Binding-site contacts:
Ligand atom OP2 contacts residue ASP273 of chain 48.A at 2.4 Å.
Ligand atom C5' contacts residue ASP273 of chain 48.A at 3.8 Å.
Ligand atom O5' contacts residue ASN491 of chain 48.A at 3.5 Å (h-bond).
Ligand atom OP1 contacts residue ASP273 of chain 48.A at 3.3 Å.
Ligand atom C5' contacts residue ASN491 of chain 48.A at 4.0 Å.
Ligand atom P contacts residue PHE272 of chain 48.A at 4.3 Å.
Ligand atom OP1 contacts residue PHE272 of chain 48.A at 3.4 Å.
Ligand atom P contacts residue TYR271 of chain 48.A at 4.5 Å.
Ligand atom P contacts residue ASN491 of chain 48.A at 3.0 Å.
Ligand atom O5' contacts residue ASP273 of chain 48.A at 4.1 Å.
Ligand atom OP2 contacts residue ASN491 of chain 48.A at 1.7 Å (h-bond).
Ligand atom OP1 contacts residue TYR271 of chain 48.A at 3.1 Å (h-bond).
Ligand atom P contacts residue ASP273 of chain 48.A at 2.8 Å.
Ligand atom OP1 contacts residue ASN491 of chain 48.A at 3.6 Å.

Sequence of chain 48.A:
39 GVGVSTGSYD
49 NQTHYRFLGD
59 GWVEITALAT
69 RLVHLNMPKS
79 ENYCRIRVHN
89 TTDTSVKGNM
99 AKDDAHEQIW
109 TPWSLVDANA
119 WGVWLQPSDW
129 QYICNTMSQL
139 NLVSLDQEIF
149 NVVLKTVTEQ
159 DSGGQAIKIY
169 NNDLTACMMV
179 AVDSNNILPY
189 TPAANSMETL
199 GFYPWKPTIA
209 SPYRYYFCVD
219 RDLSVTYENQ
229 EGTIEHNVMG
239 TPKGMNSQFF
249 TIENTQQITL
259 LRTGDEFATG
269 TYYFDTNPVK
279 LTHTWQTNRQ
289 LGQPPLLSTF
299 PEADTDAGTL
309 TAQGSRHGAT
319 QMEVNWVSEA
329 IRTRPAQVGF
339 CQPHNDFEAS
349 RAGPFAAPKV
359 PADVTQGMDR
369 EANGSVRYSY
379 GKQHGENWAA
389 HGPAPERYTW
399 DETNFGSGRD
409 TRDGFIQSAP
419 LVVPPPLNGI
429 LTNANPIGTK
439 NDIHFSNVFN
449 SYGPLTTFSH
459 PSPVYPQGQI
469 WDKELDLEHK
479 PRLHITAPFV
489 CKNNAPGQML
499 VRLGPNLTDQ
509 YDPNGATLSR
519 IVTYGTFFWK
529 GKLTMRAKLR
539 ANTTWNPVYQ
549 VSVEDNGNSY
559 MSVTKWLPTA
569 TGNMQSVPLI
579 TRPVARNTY

The small molecule below binds the protein below.
Small molecule (SMILES): Nc1ncnc2c1ncn2[C@H]1C[C@H](O)[C@@H](COP(=O)(O)O)O1